Binding-site contacts:
Ligand atom C8 contacts residue GLY78 of chain 1.B at 3.9 Å.
Ligand atom C8 contacts residue ASN79 of chain 1.B at 3.6 Å.
Ligand atom C5 contacts residue ASN82 of chain 1.B at 3.7 Å.
Ligand atom O7 contacts residue LYS75 of chain 1.B at 3.1 Å (salt-bridge).
Ligand atom C8 contacts residue GLU72 of chain 1.B at 3.3 Å.
Ligand atom N2 contacts residue ASN82 of chain 1.B at 2.8 Å (h-bond).
Ligand atom O5 contacts residue ASN82 of chain 1.B at 2.4 Å (h-bond).
Ligand atom C8 contacts residue ASN82 of chain 1.B at 4.5 Å.
Ligand atom C2 contacts residue ASN82 of chain 1.B at 2.3 Å.
Ligand atom C3 contacts residue ASN82 of chain 1.B at 3.7 Å.
Ligand atom C8 contacts residue LYS75 of chain 1.B at 3.6 Å.
Ligand atom C4 contacts residue ASN82 of chain 1.B at 4.1 Å.
Ligand atom C7 contacts residue ASN79 of chain 1.B at 3.7 Å.
Ligand atom N2 contacts residue GLY78 of chain 1.B at 4.5 Å.
Ligand atom C1 contacts residue ASN82 of chain 1.B at 1.4 Å.
Ligand atom C7 contacts residue ASN82 of chain 1.B at 3.3 Å.
Ligand atom C7 contacts residue GLY78 of chain 1.B at 4.4 Å.
Ligand atom C7 contacts residue LYS75 of chain 1.B at 3.7 Å.
Ligand atom O7 contacts residue ASN82 of chain 1.B at 3.4 Å (h-bond).
Ligand atom C7 contacts residue GLU72 of chain 1.B at 3.7 Å.
Ligand atom O7 contacts residue ASN79 of chain 1.B at 3.1 Å (h-bond).
Ligand atom O3 contacts residue GLU72 of chain 1.B at 3.7 Å.
Ligand atom O7 contacts residue GLU72 of chain 1.B at 4.4 Å.
Ligand atom N2 contacts residue GLU72 of chain 1.B at 3.9 Å.

Sequence of chain 1.B:
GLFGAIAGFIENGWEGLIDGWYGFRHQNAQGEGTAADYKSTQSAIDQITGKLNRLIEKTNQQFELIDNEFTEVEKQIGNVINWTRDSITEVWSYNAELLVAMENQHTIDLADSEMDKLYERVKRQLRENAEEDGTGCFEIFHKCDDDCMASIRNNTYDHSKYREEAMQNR

A small-molecule ligand and the protein it binds are described below.
Small molecule (SMILES): CC(=O)N[C@@H]1[C@@H](O)[C@H](O)[C@@H](CO)O[C@H]1O